Binding-site contacts:
Ligand atom O6 contacts residue ALA19 of chain 1.A at 4.1 Å.
Ligand atom C1 contacts residue ALA19 of chain 1.A at 4.2 Å (hydrophobic).
Ligand atom C3 contacts residue ASN20 of chain 1.A at 3.8 Å.
Ligand atom C2 contacts residue ASN20 of chain 1.A at 2.5 Å.
Ligand atom N2 contacts residue ASN20 of chain 1.A at 3.0 Å (h-bond).
Ligand atom C7 contacts residue ASN20 of chain 1.A at 3.2 Å.
Ligand atom C4 contacts residue ASN20 of chain 1.A at 4.2 Å.
Ligand atom C8 contacts residue ASN20 of chain 1.A at 4.4 Å.
Ligand atom C5 contacts residue ASN20 of chain 1.A at 3.7 Å.
Ligand atom C8 contacts residue SER22 of chain 1.A at 3.7 Å.
Ligand atom C1 contacts residue TRP23 of chain 1.A at 3.9 Å (hydrophobic).
Ligand atom O5 contacts residue TRP23 of chain 1.A at 4.0 Å.
Ligand atom O7 contacts residue ASN20 of chain 1.A at 3.0 Å (h-bond).
Ligand atom O5 contacts residue ASN20 of chain 1.A at 2.4 Å (h-bond).
Ligand atom C6 contacts residue ALA19 of chain 1.A at 3.9 Å (hydrophobic).
Ligand atom C5 contacts residue TRP23 of chain 1.A at 4.0 Å (hydrophobic).
Ligand atom C6 contacts residue TRP23 of chain 1.A at 4.0 Å (hydrophobic).
Ligand atom C1 contacts residue ASN20 of chain 1.A at 1.4 Å.
Ligand atom C7 contacts residue SER22 of chain 1.A at 4.4 Å.
Ligand atom C5 contacts residue ALA19 of chain 1.A at 4.2 Å (hydrophobic).
Ligand atom O5 contacts residue ALA19 of chain 1.A at 3.3 Å.

Sequence of chain 1.A:
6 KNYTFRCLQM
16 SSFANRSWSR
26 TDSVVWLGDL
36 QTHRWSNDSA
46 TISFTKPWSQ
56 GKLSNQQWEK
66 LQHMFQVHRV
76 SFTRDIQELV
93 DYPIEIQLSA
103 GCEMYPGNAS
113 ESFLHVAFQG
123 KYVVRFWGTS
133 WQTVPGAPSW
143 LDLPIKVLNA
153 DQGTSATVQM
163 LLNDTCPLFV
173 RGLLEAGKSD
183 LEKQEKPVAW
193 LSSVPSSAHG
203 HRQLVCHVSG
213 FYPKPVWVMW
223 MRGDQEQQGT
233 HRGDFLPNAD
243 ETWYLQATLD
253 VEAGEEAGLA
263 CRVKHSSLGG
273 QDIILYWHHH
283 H

The protein below binds the small molecule below.
Small molecule (SMILES): CC(=O)N[C@@H]1[C@@H](O)[C@H](O)[C@@H](CO)O[C@H]1O